Binding-site contacts:
Ligand atom OP2 contacts residue GLU445 of chain 1.C at 4.3 Å.
Ligand atom P contacts residue LYS846 of chain 1.C at 3.8 Å.
Ligand atom O2' contacts residue MG1 of chain 1.U at 4.0 Å.
Ligand atom C4' contacts residue GLY742 of chain 1.D at 3.9 Å.
Ligand atom C5' contacts residue HIS999 of chain 1.C at 3.8 Å.
Ligand atom O3' contacts residue MG1 of chain 1.U at 1.8 Å.
Ligand atom OP1 contacts residue LYS846 of chain 1.C at 2.7 Å (salt-bridge).
Ligand atom O3' contacts residue ASP739 of chain 1.D at 3.7 Å.
Ligand atom N3 contacts residue ALA705 of chain 1.D at 4.1 Å.
Ligand atom O3' contacts residue LYS838 of chain 1.C at 3.5 Å (salt-bridge).
Ligand atom O4' contacts residue HIS999 of chain 1.C at 3.4 Å.
Ligand atom N2 contacts residue ALA705 of chain 1.D at 3.1 Å (h-bond).
Ligand atom C5' contacts residue GLN567 of chain 1.C at 4.2 Å.
Ligand atom P contacts residue LYS838 of chain 1.C at 4.0 Å.
Ligand atom O2' contacts residue ARG704 of chain 1.D at 3.1 Å (salt-bridge).
Ligand atom O3' contacts residue ARG704 of chain 1.D at 4.0 Å.
Ligand atom N2 contacts residue PRO706 of chain 1.D at 3.7 Å.
Ligand atom O3' contacts residue ASP741 of chain 1.D at 3.4 Å (salt-bridge).
Ligand atom C4' contacts residue HIS999 of chain 1.C at 3.4 Å.
Ligand atom C4' contacts residue ASP741 of chain 1.D at 4.4 Å.
Ligand atom C3' contacts residue ASP743 of chain 1.D at 3.7 Å.
Ligand atom C2' contacts residue MG1 of chain 1.U at 4.1 Å.
Ligand atom O2' contacts residue ASP743 of chain 1.D at 2.8 Å (salt-bridge).
Ligand atom C5' contacts residue ASP741 of chain 1.D at 3.6 Å.
Ligand atom O2' contacts residue GLY742 of chain 1.D at 4.0 Å.
Ligand atom C5' contacts residue GLY742 of chain 1.D at 4.1 Å.
Ligand atom C2' contacts residue ASP743 of chain 1.D at 4.0 Å.
Ligand atom C2 contacts residue ALA705 of chain 1.D at 4.0 Å (hydrophobic).
Ligand atom O4' contacts residue GLY742 of chain 1.D at 4.0 Å.
Ligand atom C4' contacts residue MG1 of chain 1.U at 3.8 Å.
Ligand atom C5' contacts residue MG1 of chain 1.U at 4.2 Å.
Ligand atom C3' contacts residue MG1 of chain 1.U at 3.2 Å.
Ligand atom C3' contacts residue ARG704 of chain 1.D at 4.4 Å.
Ligand atom OP1 contacts residue ASP741 of chain 1.D at 3.7 Å.
Ligand atom OP2 contacts residue LYS846 of chain 1.C at 4.0 Å.
Ligand atom O5' contacts residue GLN567 of chain 1.C at 4.0 Å.
Ligand atom OP1 contacts residue LYS838 of chain 1.C at 3.2 Å (salt-bridge).
Ligand atom O3' contacts residue ASP743 of chain 1.D at 2.9 Å (salt-bridge).
Ligand atom C4' contacts residue ASP743 of chain 1.D at 3.7 Å.
Ligand atom C2' contacts residue ARG704 of chain 1.D at 3.6 Å.

The small molecule below binds the protein below.
Small molecule (SMILES): Nc1nc(=O)c2ncn([C@@H]3O[C@H](CO[P](=O)(O)O[C@H]4[C@@H](O)[C@H](n5cnc6c(=O)nc(N)[nH]c65)O[C@@H]4CO)[C@@H](O)[C@H]3O)c2[nH]1

Sequence of chain 1.D:
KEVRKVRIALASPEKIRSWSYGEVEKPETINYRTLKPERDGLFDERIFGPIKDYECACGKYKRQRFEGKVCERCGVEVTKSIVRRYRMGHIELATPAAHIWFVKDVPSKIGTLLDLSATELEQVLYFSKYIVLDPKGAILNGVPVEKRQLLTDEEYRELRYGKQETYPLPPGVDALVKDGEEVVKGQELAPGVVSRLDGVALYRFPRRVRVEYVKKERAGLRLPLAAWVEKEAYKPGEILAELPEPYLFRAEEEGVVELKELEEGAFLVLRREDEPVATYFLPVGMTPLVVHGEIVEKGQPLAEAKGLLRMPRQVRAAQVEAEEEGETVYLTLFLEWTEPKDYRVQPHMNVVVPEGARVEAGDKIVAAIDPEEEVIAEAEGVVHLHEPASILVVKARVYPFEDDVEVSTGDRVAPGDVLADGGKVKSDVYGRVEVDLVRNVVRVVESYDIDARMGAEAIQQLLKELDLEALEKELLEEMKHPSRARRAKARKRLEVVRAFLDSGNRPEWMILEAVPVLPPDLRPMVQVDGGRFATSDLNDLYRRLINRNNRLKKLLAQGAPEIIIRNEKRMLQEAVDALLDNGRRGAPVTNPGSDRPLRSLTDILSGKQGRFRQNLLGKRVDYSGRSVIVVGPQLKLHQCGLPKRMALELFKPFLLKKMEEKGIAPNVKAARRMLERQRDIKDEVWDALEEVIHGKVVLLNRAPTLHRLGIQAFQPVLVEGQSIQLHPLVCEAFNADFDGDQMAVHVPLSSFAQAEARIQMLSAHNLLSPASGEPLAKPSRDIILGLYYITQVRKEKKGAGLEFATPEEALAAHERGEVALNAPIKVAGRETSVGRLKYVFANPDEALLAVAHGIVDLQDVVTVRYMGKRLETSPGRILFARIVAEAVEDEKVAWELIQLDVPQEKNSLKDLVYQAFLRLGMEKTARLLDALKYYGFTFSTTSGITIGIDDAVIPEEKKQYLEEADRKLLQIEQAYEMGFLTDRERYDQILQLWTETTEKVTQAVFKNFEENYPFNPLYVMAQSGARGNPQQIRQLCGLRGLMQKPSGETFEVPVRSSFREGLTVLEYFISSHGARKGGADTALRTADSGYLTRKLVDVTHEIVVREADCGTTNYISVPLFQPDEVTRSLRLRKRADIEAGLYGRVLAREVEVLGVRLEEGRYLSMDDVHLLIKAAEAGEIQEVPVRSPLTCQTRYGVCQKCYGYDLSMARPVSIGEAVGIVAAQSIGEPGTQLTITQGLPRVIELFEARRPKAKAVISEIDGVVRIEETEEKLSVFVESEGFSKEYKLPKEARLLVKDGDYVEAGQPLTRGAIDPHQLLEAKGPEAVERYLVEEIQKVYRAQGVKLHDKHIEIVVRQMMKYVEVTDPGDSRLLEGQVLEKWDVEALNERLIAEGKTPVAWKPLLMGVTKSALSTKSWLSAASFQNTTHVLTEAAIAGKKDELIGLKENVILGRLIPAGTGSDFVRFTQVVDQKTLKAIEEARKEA

Sequence of chain 1.C:
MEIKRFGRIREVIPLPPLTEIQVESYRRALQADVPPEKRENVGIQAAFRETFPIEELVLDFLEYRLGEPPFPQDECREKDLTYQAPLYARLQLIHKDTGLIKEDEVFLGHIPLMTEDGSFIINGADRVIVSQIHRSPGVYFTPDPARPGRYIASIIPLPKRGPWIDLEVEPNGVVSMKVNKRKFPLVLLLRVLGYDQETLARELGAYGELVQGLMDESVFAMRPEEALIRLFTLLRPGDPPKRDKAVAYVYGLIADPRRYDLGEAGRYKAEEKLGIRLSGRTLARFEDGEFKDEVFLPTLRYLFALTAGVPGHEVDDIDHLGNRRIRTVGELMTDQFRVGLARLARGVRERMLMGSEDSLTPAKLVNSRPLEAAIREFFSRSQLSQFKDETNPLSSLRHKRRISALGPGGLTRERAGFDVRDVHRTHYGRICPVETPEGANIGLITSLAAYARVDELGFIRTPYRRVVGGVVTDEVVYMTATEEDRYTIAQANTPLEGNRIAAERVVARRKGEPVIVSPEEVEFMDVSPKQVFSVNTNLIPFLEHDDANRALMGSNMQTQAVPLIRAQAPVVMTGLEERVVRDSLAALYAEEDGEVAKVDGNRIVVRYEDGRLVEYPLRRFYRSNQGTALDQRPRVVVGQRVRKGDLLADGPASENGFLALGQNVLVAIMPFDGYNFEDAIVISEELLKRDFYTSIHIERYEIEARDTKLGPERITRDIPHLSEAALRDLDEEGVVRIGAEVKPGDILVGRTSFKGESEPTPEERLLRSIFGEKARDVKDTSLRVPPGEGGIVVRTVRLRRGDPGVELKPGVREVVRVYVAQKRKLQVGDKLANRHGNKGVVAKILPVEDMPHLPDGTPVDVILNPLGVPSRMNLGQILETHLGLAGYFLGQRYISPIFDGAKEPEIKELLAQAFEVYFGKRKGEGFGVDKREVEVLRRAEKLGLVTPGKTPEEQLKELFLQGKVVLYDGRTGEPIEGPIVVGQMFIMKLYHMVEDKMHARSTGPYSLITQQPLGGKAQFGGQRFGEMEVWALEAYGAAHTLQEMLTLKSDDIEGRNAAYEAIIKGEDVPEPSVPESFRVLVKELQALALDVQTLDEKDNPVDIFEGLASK